A protein and the small-molecule ligand that binds it are described below.
Small molecule (SMILES): CC1=N[Pt]2N=C(C)O[As]2(O)(O)O1

Sequence of chain 11.A:
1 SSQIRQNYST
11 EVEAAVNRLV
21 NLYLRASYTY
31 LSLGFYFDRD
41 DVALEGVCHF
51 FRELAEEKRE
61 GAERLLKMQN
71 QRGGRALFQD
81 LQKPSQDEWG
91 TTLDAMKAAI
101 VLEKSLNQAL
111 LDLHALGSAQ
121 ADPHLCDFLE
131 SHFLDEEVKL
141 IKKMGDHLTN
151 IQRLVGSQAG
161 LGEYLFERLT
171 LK

Binding-site contacts:
Ligand atom O3 contacts residue ARG52 of chain 11.A at 2.3 Å (salt-bridge).
Ligand atom C3 contacts residue GLU53 of chain 11.A at 3.4 Å.
Ligand atom N1 contacts residue HIS49 of chain 11.A at 2.8 Å (h-bond).
Ligand atom C2 contacts residue GLU45 of chain 11.A at 4.0 Å.
Ligand atom PT1 contacts residue HIS49 of chain 11.A at 2.0 Å.
Ligand atom N1 contacts residue CD1 of chain 11.S at 3.9 Å.
Ligand atom C3 contacts residue HIS49 of chain 11.A at 4.2 Å.
Ligand atom PT1 contacts residue CD1 of chain 11.S at 4.1 Å.
Ligand atom AS1 contacts residue CD1 of chain 11.S at 4.0 Å.
Ligand atom O3 contacts residue CD1 of chain 11.S at 3.3 Å.
Ligand atom C4 contacts residue GLU53 of chain 11.A at 3.3 Å.
Ligand atom O2 contacts residue ARG52 of chain 11.A at 3.5 Å.
Ligand atom N2 contacts residue HIS49 of chain 11.A at 3.0 Å (h-bond).
Ligand atom C3 contacts residue ARG52 of chain 11.A at 3.8 Å.
Ligand atom C4 contacts residue GLU56 of chain 11.A at 4.4 Å.
Ligand atom C1 contacts residue HIS49 of chain 11.A at 4.1 Å.
Ligand atom AS1 contacts residue ARG52 of chain 11.A at 3.8 Å.
Ligand atom C1 contacts residue CD1 of chain 11.S at 3.9 Å.
Ligand atom N2 contacts residue ARG52 of chain 11.A at 3.8 Å.
Ligand atom N2 contacts residue GLU53 of chain 11.A at 3.0 Å (salt-bridge).
Ligand atom O1 contacts residue CD1 of chain 11.S at 3.9 Å.
Ligand atom C4 contacts residue ARG52 of chain 11.A at 3.7 Å.
Ligand atom AS1 contacts residue HIS49 of chain 11.A at 4.3 Å.